Sequence of chain 1.A:
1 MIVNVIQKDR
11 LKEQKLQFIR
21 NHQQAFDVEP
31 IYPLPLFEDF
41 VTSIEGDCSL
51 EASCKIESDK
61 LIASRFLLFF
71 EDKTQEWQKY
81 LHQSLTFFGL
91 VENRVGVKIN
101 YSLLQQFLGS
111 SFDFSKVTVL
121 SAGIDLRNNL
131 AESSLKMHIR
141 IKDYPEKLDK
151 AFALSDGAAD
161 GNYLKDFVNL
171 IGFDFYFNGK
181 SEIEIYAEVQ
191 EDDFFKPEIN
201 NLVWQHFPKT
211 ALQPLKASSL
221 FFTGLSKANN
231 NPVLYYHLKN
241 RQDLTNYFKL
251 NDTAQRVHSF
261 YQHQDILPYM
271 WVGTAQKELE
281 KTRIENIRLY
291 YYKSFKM

A protein and the small-molecule ligand that binds it are described below.
Small molecule (SMILES): N[C@@H](Cc1ccc(O)cc1)C(=O)N[C@@H](Cc1ccc(O)cc1)C(=O)N[C@H](C=O)Cc1ccc(O)cc1

Binding-site contacts:
Ligand atom CD2 contacts residue DST1 of chain 1.C at 3.8 Å.
Ligand atom CB contacts residue LEU220 of chain 1.A at 3.5 Å (hydrophobic).
Ligand atom CE1 contacts residue PHE69 of chain 1.A at 3.9 Å (hydrophobic).
Ligand atom OH contacts residue GLN190 of chain 1.A at 3.4 Å.
Ligand atom CG contacts residue DST1 of chain 1.C at 3.9 Å.
Ligand atom CZ contacts residue GLN190 of chain 1.A at 3.8 Å.
Ligand atom CE2 contacts residue HIS138 of chain 1.A at 3.6 Å.
Ligand atom O contacts residue PHE222 of chain 1.A at 3.8 Å.
Ligand atom CE2 contacts residue LEU220 of chain 1.A at 3.9 Å (hydrophobic).
Ligand atom CE2 contacts residue PHE69 of chain 1.A at 3.7 Å (hydrophobic).
Ligand atom N contacts residue ARG140 of chain 1.A at 3.9 Å.
Ligand atom OH contacts residue DST1 of chain 1.C at 3.4 Å.
Ligand atom CA contacts residue ARG140 of chain 1.A at 3.9 Å.
Ligand atom CE2 contacts residue GLU188 of chain 1.A at 3.3 Å.
Ligand atom CE2 contacts residue ARG140 of chain 1.A at 3.6 Å.
Ligand atom CZ contacts residue GLU51 of chain 1.A at 3.3 Å.
Ligand atom CB contacts residue LEU170 of chain 1.A at 4.0 Å (hydrophobic).
Ligand atom CE1 contacts residue DST1 of chain 1.C at 3.5 Å.
Ligand atom CG contacts residue LEU220 of chain 1.A at 3.7 Å (hydrophobic).
Ligand atom N contacts residue VAL119 of chain 1.A at 3.9 Å.
Ligand atom CD1 contacts residue TRP271 of chain 1.A at 3.6 Å (hydrophobic).
Ligand atom OH contacts residue LEU67 of chain 1.A at 3.4 Å.
Ligand atom CD2 contacts residue LEU170 of chain 1.A at 3.7 Å (hydrophobic).
Ligand atom CD2 contacts residue ARG140 of chain 1.A at 3.5 Å.
Ligand atom CD2 contacts residue PHE69 of chain 1.A at 4.0 Å (hydrophobic).
Ligand atom OH contacts residue HIS138 of chain 1.A at 4.0 Å.
Ligand atom OH contacts residue GLN75 of chain 1.A at 3.9 Å.
Ligand atom CD2 contacts residue GLU188 of chain 1.A at 3.5 Å.
Ligand atom CB contacts residue PHE222 of chain 1.A at 3.5 Å (hydrophobic).
Ligand atom CD1 contacts residue DST1 of chain 1.C at 3.7 Å.
Ligand atom CZ contacts residue DST1 of chain 1.C at 3.6 Å.
Ligand atom OH contacts residue GLU51 of chain 1.A at 2.5 Å (salt-bridge).
Ligand atom O contacts residue ARG140 of chain 1.A at 3.0 Å (salt-bridge).
Ligand atom N contacts residue PHE69 of chain 1.A at 3.9 Å.
Ligand atom CE1 contacts residue TYR292 of chain 1.A at 3.4 Å (hydrophobic).
Ligand atom CD2 contacts residue LEU220 of chain 1.A at 3.7 Å (hydrophobic).
Ligand atom CB contacts residue THR118 of chain 1.A at 3.8 Å.
Ligand atom CE1 contacts residue GLU51 of chain 1.A at 3.4 Å.
Ligand atom CZ contacts residue PHE69 of chain 1.A at 3.6 Å (hydrophobic).
Ligand atom CE2 contacts residue DST1 of chain 1.C at 3.8 Å.